Binding-site contacts:
Ligand atom O32 contacts residue ASP792 of chain 1.IA at 3.2 Å (salt-bridge).
Ligand atom C10 contacts residue G2L7 of chain 1.J at 3.3 Å.
Ligand atom O33 contacts residue ASP495 of chain 1.HA at 3.3 Å (salt-bridge).
Ligand atom N14 contacts residue G2L7 of chain 1.J at 3.8 Å.
Ligand atom O33 contacts residue ASP792 of chain 1.IA at 3.1 Å (salt-bridge).
Ligand atom C15 contacts residue G2L7 of chain 1.J at 3.8 Å.
Ligand atom O31 contacts residue LYS942 of chain 1.IA at 2.7 Å.
Ligand atom C04 contacts residue G2L7 of chain 1.J at 3.9 Å.
Ligand atom O33 contacts residue ASP497 of chain 1.HA at 1.9 Å (salt-bridge).
Ligand atom O27 contacts residue TYR724 of chain 1.IA at 3.8 Å.
Ligand atom O33 contacts residue ARG975 of chain 1.IA at 3.4 Å (salt-bridge).
Ligand atom O23 contacts residue TYR724 of chain 1.IA at 3.9 Å.
Ligand atom O27 contacts residue ARG721 of chain 1.IA at 3.8 Å.
Ligand atom O31 contacts residue ARG721 of chain 1.IA at 3.8 Å.
Ligand atom C06 contacts residue G2L7 of chain 1.J at 3.7 Å.
Ligand atom P30 contacts residue ARG975 of chain 1.IA at 3.2 Å.
Ligand atom O32 contacts residue ARG975 of chain 1.IA at 2.2 Å (salt-bridge).
Ligand atom N09 contacts residue G2L7 of chain 1.J at 3.7 Å.
Ligand atom P30 contacts residue LYS942 of chain 1.IA at 4.1 Å.
Ligand atom P30 contacts residue ASP495 of chain 1.HA at 4.1 Å.
Ligand atom C03 contacts residue G2L7 of chain 1.J at 3.8 Å.
Ligand atom C17 contacts residue G2L7 of chain 1.J at 3.3 Å.
Ligand atom P30 contacts residue ASP497 of chain 1.HA at 2.9 Å.
Ligand atom O28 contacts residue ARG721 of chain 1.IA at 3.7 Å.
Ligand atom P30 contacts residue ASP792 of chain 1.IA at 3.8 Å.
Ligand atom O18 contacts residue G2L7 of chain 1.J at 3.0 Å (h-bond).
Ligand atom O05 contacts residue G2L7 of chain 1.J at 3.2 Å.
Ligand atom O32 contacts residue ARG721 of chain 1.IA at 3.4 Å (salt-bridge).
Ligand atom O29 contacts residue ARG975 of chain 1.IA at 3.9 Å.
Ligand atom N16 contacts residue G2L7 of chain 1.J at 3.5 Å (h-bond).
Ligand atom O24 contacts residue TYR724 of chain 1.IA at 4.0 Å.
Ligand atom C13 contacts residue G2L7 of chain 1.J at 3.8 Å.
Ligand atom O29 contacts residue ASP497 of chain 1.HA at 3.3 Å (salt-bridge).
Ligand atom N16 contacts residue THR854 of chain 1.HA at 4.0 Å.
Ligand atom C20 contacts residue G2L7 of chain 1.J at 4.0 Å.
Ligand atom O31 contacts residue ASP497 of chain 1.HA at 3.2 Å (salt-bridge).
Ligand atom C12 contacts residue G2L7 of chain 1.J at 3.6 Å.
Ligand atom N11 contacts residue G2L7 of chain 1.J at 3.6 Å.
Ligand atom O29 contacts residue ASP495 of chain 1.HA at 3.7 Å.
Ligand atom C06 contacts residue ARG460 of chain 1.HA at 3.7 Å.

Sequence of chain 1.HA:
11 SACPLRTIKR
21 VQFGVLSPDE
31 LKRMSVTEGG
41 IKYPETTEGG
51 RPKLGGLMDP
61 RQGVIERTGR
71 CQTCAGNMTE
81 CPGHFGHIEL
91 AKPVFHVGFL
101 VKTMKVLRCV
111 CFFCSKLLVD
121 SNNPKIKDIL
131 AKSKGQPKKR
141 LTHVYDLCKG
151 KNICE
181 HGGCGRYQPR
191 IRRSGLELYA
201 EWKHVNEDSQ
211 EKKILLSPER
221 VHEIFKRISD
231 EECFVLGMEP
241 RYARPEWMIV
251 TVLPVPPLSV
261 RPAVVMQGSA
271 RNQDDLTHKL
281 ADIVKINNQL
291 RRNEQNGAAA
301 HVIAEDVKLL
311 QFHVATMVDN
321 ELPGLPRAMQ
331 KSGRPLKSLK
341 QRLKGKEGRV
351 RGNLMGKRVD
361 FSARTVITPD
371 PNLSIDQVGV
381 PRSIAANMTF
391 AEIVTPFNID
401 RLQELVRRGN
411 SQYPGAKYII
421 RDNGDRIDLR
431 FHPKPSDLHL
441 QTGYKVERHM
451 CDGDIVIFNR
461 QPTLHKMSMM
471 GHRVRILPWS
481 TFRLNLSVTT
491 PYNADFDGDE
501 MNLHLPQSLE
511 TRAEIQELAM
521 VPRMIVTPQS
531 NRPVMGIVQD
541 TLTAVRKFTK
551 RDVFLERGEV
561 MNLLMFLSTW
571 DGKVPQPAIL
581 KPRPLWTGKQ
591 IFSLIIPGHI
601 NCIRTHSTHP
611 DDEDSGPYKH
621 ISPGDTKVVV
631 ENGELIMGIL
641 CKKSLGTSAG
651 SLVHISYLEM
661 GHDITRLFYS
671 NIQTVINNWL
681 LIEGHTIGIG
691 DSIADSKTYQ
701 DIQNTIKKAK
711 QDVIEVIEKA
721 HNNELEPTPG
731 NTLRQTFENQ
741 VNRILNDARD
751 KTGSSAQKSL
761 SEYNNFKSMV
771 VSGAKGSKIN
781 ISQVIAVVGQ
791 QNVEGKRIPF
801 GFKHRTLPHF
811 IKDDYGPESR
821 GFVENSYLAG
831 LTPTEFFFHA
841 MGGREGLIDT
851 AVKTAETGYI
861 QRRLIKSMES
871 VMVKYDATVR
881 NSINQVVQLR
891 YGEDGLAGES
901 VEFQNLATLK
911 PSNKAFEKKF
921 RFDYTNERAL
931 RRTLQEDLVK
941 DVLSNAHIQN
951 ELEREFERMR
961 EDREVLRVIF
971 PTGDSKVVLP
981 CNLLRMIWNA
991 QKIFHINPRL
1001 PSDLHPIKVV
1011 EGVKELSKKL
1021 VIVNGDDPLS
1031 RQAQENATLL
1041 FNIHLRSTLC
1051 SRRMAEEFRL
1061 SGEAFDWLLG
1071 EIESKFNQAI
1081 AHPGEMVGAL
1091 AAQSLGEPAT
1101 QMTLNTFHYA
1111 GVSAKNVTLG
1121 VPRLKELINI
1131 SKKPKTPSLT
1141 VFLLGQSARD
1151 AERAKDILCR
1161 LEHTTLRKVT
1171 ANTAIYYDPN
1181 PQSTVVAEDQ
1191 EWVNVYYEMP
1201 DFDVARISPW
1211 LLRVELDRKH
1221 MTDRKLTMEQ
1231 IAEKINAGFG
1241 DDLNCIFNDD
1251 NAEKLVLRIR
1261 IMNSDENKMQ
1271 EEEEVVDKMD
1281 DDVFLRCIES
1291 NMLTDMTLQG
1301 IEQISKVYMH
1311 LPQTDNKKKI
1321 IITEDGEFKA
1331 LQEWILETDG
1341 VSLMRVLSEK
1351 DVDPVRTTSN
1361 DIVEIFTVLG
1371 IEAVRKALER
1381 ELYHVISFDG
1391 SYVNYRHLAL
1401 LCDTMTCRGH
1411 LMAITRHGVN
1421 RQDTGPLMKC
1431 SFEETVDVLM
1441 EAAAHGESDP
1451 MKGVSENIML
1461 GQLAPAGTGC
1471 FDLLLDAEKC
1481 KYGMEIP

A small-molecule ligand and the protein it binds are described below.
Small molecule (SMILES): CO[C@@H]1[C@H](O)[C@H](n2cnc3c(=O)nc(N)[nH]c32)O[C@H]1COP(=O)(O)OP(=O)(O)OP(=O)(O)O

Sequence of chain 1.IA:
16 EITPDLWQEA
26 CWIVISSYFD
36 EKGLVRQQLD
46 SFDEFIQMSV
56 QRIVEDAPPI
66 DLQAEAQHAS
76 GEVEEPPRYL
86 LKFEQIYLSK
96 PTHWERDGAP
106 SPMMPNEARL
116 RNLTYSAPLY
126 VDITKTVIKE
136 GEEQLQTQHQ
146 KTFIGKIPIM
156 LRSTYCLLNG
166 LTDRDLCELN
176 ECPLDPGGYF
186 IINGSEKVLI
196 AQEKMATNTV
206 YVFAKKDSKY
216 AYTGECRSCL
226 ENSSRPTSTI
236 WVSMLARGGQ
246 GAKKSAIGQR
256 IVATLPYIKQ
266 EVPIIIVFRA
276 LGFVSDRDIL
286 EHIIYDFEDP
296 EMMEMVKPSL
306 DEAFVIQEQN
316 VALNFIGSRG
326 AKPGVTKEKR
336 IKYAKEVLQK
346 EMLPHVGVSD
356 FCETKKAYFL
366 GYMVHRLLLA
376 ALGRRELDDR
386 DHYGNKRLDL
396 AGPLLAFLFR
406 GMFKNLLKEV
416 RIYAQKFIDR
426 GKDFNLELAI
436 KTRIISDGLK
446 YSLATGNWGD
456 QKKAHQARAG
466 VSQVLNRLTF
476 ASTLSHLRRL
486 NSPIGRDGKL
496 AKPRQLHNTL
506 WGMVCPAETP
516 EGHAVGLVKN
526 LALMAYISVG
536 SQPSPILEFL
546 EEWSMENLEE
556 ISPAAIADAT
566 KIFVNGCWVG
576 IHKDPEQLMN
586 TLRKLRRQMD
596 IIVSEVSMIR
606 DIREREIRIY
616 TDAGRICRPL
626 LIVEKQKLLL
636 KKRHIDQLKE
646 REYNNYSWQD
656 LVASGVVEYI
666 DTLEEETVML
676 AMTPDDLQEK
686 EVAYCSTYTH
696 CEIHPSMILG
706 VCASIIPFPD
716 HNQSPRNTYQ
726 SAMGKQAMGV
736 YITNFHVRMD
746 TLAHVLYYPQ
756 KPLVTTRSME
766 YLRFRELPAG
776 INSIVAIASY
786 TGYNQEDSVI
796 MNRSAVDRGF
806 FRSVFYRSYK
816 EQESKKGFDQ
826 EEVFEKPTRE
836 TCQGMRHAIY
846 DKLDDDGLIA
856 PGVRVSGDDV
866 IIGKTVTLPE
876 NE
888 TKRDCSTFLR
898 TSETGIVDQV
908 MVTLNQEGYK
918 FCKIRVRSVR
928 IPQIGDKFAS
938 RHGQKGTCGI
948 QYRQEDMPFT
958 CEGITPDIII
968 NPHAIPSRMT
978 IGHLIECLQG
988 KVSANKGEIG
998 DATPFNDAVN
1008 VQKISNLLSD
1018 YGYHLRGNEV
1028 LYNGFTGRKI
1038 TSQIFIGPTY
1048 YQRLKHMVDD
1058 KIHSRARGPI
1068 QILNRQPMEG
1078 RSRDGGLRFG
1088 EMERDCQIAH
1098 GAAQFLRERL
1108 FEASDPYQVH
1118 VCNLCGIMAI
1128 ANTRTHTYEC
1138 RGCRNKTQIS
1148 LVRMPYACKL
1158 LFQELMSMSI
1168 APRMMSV